A small-molecule ligand and the protein it binds are described below.
Small molecule (SMILES): Nc1ncnc2c1ncn2[C@@H]1O[C@H](CO[P](=O)(O)O[P](=O)(O)NP(=O)(O)O)[C@@H](O)[C@H]1O

Sequence of chain 1.B:
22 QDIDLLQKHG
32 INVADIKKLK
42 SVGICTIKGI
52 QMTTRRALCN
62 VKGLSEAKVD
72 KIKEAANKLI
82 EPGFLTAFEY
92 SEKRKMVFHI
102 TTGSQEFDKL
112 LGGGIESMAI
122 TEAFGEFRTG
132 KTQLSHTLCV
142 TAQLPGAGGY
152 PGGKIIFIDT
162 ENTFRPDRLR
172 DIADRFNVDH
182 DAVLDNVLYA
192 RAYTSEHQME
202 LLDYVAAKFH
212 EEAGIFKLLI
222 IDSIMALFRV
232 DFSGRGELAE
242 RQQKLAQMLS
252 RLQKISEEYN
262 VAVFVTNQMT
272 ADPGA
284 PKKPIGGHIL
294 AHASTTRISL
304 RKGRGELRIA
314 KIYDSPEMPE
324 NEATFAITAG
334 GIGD

Binding-site contacts:
Ligand atom O2' contacts residue GLU323 of chain 1.C at 3.5 Å.
Ligand atom N7 contacts residue PRO319 of chain 1.C at 3.5 Å (h-bond).
Ligand atom PG contacts residue ASP317 of chain 1.C at 3.6 Å.
Ligand atom N3 contacts residue ILE330 of chain 1.B at 3.2 Å (h-bond).
Ligand atom N7 contacts residue GLN134 of chain 1.B at 3.7 Å.
Ligand atom PG contacts residue PHE128 of chain 1.B at 3.2 Å.
Ligand atom N7 contacts residue GLU320 of chain 1.C at 2.9 Å (salt-bridge).
Ligand atom O1B contacts residue THR133 of chain 1.B at 3.4 Å.
Ligand atom O3A contacts residue GLY131 of chain 1.B at 3.3 Å (h-bond).
Ligand atom C2 contacts residue ILE330 of chain 1.B at 3.2 Å (hydrophobic).
Ligand atom C8 contacts residue SER318 of chain 1.C at 3.1 Å.
Ligand atom PB contacts residue CA1 of chain 1.H at 3.6 Å.
Ligand atom C2' contacts residue SER318 of chain 1.C at 3.3 Å.
Ligand atom O3A contacts residue LYS132 of chain 1.B at 3.2 Å (salt-bridge).
Ligand atom O3' contacts residue GLU323 of chain 1.C at 3.6 Å.
Ligand atom O2A contacts residue GLN134 of chain 1.B at 3.1 Å (h-bond).
Ligand atom N3B contacts residue ASP317 of chain 1.C at 2.8 Å (salt-bridge).
Ligand atom O3' contacts residue ARG311 of chain 1.B at 3.1 Å (salt-bridge).
Ligand atom PG contacts residue CA1 of chain 1.H at 3.4 Å.
Ligand atom O1G contacts residue ASP317 of chain 1.C at 3.3 Å (salt-bridge).
Ligand atom O3G contacts residue PHE128 of chain 1.B at 2.7 Å (h-bond).
Ligand atom O2G contacts residue GLU162 of chain 1.B at 3.6 Å (salt-bridge).
Ligand atom PA contacts residue THR133 of chain 1.B at 3.6 Å.
Ligand atom N6 contacts residue GLU320 of chain 1.C at 3.0 Å (salt-bridge).
Ligand atom O2B contacts residue PHE128 of chain 1.B at 2.8 Å (h-bond).
Ligand atom O2G contacts residue CA1 of chain 1.H at 2.1 Å.
Ligand atom O5' contacts residue GLY131 of chain 1.B at 3.6 Å.
Ligand atom O1G contacts residue HIS295 of chain 1.C at 3.5 Å (h-bond).
Ligand atom C6 contacts residue GLU320 of chain 1.C at 3.5 Å.
Ligand atom O2B contacts residue LYS132 of chain 1.B at 3.2 Å (salt-bridge).
Ligand atom O3G contacts residue HIS295 of chain 1.C at 3.1 Å (h-bond).
Ligand atom N3B contacts residue PHE128 of chain 1.B at 2.8 Å (h-bond).
Ligand atom C5' contacts residue SER318 of chain 1.C at 3.3 Å.
Ligand atom C5 contacts residue GLU320 of chain 1.C at 3.4 Å.
Ligand atom O2A contacts residue LYS132 of chain 1.B at 3.7 Å.
Ligand atom N6 contacts residue ARG169 of chain 1.B at 3.0 Å (salt-bridge).
Ligand atom O1B contacts residue CA1 of chain 1.H at 2.4 Å.
Ligand atom PB contacts residue PHE128 of chain 1.B at 3.3 Å.
Ligand atom O2A contacts residue THR133 of chain 1.B at 2.4 Å (h-bond).
Ligand atom C8 contacts residue GLN134 of chain 1.B at 3.5 Å.

Sequence of chain 1.C:
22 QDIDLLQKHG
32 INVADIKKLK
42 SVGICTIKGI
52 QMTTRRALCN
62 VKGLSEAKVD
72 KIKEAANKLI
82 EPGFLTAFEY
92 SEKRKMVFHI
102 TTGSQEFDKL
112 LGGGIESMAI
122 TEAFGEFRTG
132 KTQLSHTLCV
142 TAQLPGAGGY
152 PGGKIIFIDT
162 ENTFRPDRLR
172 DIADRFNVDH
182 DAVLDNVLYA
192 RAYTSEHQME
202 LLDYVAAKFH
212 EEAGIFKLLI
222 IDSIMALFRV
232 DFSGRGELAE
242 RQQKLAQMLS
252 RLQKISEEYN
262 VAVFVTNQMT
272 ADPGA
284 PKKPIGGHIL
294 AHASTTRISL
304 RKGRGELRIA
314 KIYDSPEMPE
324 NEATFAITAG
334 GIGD